Binding-site contacts:
Ligand atom O5 contacts residue ASN143 of chain 1.B at 3.9 Å.
Ligand atom O4 contacts residue NAG1 of chain 1.I at 2.7 Å (h-bond).
Ligand atom C4 contacts residue ARG186 of chain 1.B at 4.1 Å.
Ligand atom C4 contacts residue NAG1 of chain 1.I at 3.0 Å.
Ligand atom C6 contacts residue NAG1 of chain 1.I at 3.5 Å.
Ligand atom C2 contacts residue ASN143 of chain 1.B at 3.2 Å.
Ligand atom C5 contacts residue ASP202 of chain 1.B at 4.0 Å.
Ligand atom C1 contacts residue ASP202 of chain 1.B at 3.9 Å.
Ligand atom C7 contacts residue ASN143 of chain 1.B at 3.1 Å.
Ligand atom C6 contacts residue ARG186 of chain 1.B at 4.5 Å.
Ligand atom O4 contacts residue ARG186 of chain 1.B at 3.4 Å (salt-bridge).
Ligand atom O5 contacts residue ARG186 of chain 1.B at 4.5 Å.
Ligand atom C3 contacts residue NAG1 of chain 1.I at 3.8 Å.
Ligand atom C1 contacts residue ASN143 of chain 1.B at 3.0 Å.
Ligand atom N2 contacts residue ILE204 of chain 1.B at 4.4 Å.
Ligand atom O5 contacts residue ASP202 of chain 1.B at 4.1 Å.
Ligand atom N2 contacts residue ASN143 of chain 1.B at 2.9 Å (h-bond).
Ligand atom C8 contacts residue ILE204 of chain 1.B at 4.1 Å (hydrophobic).
Ligand atom O6 contacts residue NAG1 of chain 1.I at 3.6 Å.
Ligand atom C5 contacts residue NAG1 of chain 1.I at 4.0 Å.
Ligand atom O7 contacts residue ASN143 of chain 1.B at 3.4 Å (h-bond).
Ligand atom C8 contacts residue ASN143 of chain 1.B at 3.9 Å.
Ligand atom O3 contacts residue NAG1 of chain 1.I at 3.3 Å (h-bond).
Ligand atom C5 contacts residue ARG186 of chain 1.B at 3.6 Å.

This small molecule binds to this protein.
Small molecule (SMILES): CC(=O)N[C@@H]1[C@@H](O)[C@H](O)[C@@H](CO)O[C@H]1O

Sequence of chain 1.B:
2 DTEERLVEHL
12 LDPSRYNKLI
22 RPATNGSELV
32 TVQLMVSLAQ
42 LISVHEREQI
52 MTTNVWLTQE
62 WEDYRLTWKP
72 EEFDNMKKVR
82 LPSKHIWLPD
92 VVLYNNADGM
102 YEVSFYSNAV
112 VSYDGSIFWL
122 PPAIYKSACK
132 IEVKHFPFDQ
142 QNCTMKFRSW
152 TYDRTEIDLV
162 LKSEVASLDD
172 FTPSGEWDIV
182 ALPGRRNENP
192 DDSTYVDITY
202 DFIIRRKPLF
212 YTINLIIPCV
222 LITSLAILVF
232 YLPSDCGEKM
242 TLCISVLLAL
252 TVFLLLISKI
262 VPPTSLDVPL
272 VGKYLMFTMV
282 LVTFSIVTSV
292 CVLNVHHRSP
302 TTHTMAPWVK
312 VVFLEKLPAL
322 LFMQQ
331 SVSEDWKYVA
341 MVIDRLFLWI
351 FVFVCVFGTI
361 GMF